Binding-site contacts:
Ligand atom O3 contacts residue GLU112 of chain 1.F at 3.9 Å.
Ligand atom C4 contacts residue TRP341 of chain 1.F at 3.5 Å (hydrophobic).
Ligand atom C1 contacts residue TRP231 of chain 1.F at 3.6 Å (hydrophobic).
Ligand atom O2 contacts residue TRP63 of chain 1.F at 3.4 Å (h-bond).
Ligand atom O3 contacts residue ASP66 of chain 1.F at 2.5 Å (salt-bridge).
Ligand atom C6 contacts residue TYR156 of chain 1.F at 3.7 Å (hydrophobic).
Ligand atom O2 contacts residue ASP66 of chain 1.F at 2.7 Å (salt-bridge).
Ligand atom O4 contacts residue ARG67 of chain 1.F at 3.1 Å (salt-bridge).
Ligand atom O4 contacts residue TRP341 of chain 1.F at 3.7 Å.
Ligand atom C4 contacts residue TYR156 of chain 1.F at 3.9 Å (hydrophobic).
Ligand atom C3 contacts residue TRP63 of chain 1.F at 3.6 Å (hydrophobic).
Ligand atom O2 contacts residue MET331 of chain 1.F at 4.0 Å.
Ligand atom O1 contacts residue ASN13 of chain 1.F at 3.6 Å (h-bond).
Ligand atom O3 contacts residue TRP63 of chain 1.F at 3.3 Å (h-bond).
Ligand atom O3 contacts residue ALA64 of chain 1.F at 3.3 Å.
Ligand atom O3 contacts residue TRP341 of chain 1.F at 3.8 Å.
Ligand atom C1 contacts residue LYS16 of chain 1.F at 3.6 Å.
Ligand atom O2 contacts residue GLU112 of chain 1.F at 2.9 Å (salt-bridge).
Ligand atom O2 contacts residue TRP231 of chain 1.F at 4.0 Å.
Ligand atom C6 contacts residue PRO155 of chain 1.F at 3.8 Å (hydrophobic).
Ligand atom C6 contacts residue TRP341 of chain 1.F at 3.7 Å (hydrophobic).
Ligand atom O2 contacts residue ALA64 of chain 1.F at 3.3 Å.
Ligand atom O6 contacts residue GLU154 of chain 1.F at 2.6 Å (salt-bridge).
Ligand atom C3 contacts residue ASP66 of chain 1.F at 3.4 Å.
Ligand atom C1 contacts residue ASP15 of chain 1.F at 3.5 Å.
Ligand atom C5 contacts residue GLU154 of chain 1.F at 3.9 Å.
Ligand atom O6 contacts residue PHE157 of chain 1.F at 3.8 Å.
Ligand atom O1 contacts residue ASP15 of chain 1.F at 2.7 Å (salt-bridge).
Ligand atom C1 contacts residue TYR156 of chain 1.F at 3.5 Å (hydrophobic).
Ligand atom C2 contacts residue TRP231 of chain 1.F at 3.8 Å (hydrophobic).
Ligand atom C6 contacts residue GLU154 of chain 1.F at 3.2 Å.
Ligand atom O6 contacts residue PRO155 of chain 1.F at 3.2 Å.
Ligand atom O5 contacts residue TYR156 of chain 1.F at 3.2 Å.
Ligand atom C2 contacts residue LYS16 of chain 1.F at 3.7 Å.
Ligand atom O2 contacts residue LYS16 of chain 1.F at 2.7 Å (salt-bridge).
Ligand atom C2 contacts residue ASP66 of chain 1.F at 3.4 Å.
Ligand atom O3 contacts residue ARG67 of chain 1.F at 3.2 Å (salt-bridge).
Ligand atom O1 contacts residue LYS16 of chain 1.F at 2.8 Å (salt-bridge).
Ligand atom C2 contacts residue GLU112 of chain 1.F at 3.6 Å.
Ligand atom O6 contacts residue TYR156 of chain 1.F at 3.0 Å (h-bond).

A small-molecule ligand and the protein it binds are described below.
Small molecule (SMILES): OC[C@H]1O[C@H](O[C@H]2[C@H](O)[C@@H](O)[C@@H](O)O[C@@H]2CO)[C@H](O)[C@@H](O)[C@@H]1O

Sequence of chain 1.F:
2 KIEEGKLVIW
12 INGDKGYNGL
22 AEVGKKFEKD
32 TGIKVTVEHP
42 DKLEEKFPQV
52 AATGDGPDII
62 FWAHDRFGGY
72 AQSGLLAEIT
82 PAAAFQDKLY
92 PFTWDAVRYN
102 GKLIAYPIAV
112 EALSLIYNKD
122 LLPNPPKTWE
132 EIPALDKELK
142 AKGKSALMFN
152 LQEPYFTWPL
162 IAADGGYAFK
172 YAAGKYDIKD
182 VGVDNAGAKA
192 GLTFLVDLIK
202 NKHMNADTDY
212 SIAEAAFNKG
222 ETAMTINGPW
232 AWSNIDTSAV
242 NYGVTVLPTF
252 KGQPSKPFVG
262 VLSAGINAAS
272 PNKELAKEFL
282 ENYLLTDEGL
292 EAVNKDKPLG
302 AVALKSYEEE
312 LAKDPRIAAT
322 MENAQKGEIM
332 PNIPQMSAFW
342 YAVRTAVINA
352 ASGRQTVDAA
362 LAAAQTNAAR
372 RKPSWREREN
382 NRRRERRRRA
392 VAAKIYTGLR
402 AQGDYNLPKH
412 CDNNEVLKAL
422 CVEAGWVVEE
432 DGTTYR